Sequence of chain 1.B:
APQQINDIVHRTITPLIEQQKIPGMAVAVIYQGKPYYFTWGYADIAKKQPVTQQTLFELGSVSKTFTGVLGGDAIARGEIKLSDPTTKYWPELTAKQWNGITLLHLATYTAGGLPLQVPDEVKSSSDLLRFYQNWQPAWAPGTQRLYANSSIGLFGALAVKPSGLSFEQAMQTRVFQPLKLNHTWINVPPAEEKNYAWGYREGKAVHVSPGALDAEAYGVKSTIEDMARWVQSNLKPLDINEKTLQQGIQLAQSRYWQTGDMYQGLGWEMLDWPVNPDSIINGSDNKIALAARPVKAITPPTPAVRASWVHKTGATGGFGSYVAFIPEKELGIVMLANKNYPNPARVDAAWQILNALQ

Binding-site contacts:
Ligand atom OAF contacts residue VAL208 of chain 1.B at 3.6 Å.
Ligand atom N1 contacts residue ALA315 of chain 1.B at 3.8 Å.
Ligand atom CAT contacts residue VAL208 of chain 1.B at 3.8 Å (hydrophobic).
Ligand atom CBB contacts residue ALA315 of chain 1.B at 3.7 Å (hydrophobic).
Ligand atom CAU contacts residue GLY317 of chain 1.B at 4.0 Å.
Ligand atom OAA contacts residue PO41 of chain 1.L at 3.3 Å (h-bond).
Ligand atom CAO contacts residue TYR218 of chain 1.B at 3.6 Å (hydrophobic).
Ligand atom CAX contacts residue ALA315 of chain 1.B at 3.6 Å (hydrophobic).
Ligand atom CAR contacts residue LEU116 of chain 1.B at 4.0 Å (hydrophobic).
Ligand atom OAC contacts residue ASN149 of chain 1.B at 2.8 Å (h-bond).
Ligand atom CAN contacts residue LEU290 of chain 1.B at 3.8 Å (hydrophobic).
Ligand atom OAD contacts residue ALA315 of chain 1.B at 4.0 Å.
Ligand atom OAA contacts residue GLY314 of chain 1.B at 4.1 Å.
Ligand atom CAU contacts residue THR316 of chain 1.B at 4.0 Å.
Ligand atom OAA contacts residue ALA315 of chain 1.B at 3.3 Å.
Ligand atom CBA contacts residue ALA315 of chain 1.B at 3.9 Å (hydrophobic).
Ligand atom CAP contacts residue THR316 of chain 1.B at 3.5 Å.
Ligand atom CAS contacts residue ALA315 of chain 1.B at 3.3 Å (hydrophobic).
Ligand atom OAE contacts residue GLY314 of chain 1.B at 3.4 Å.
Ligand atom CBB contacts residue THR316 of chain 1.B at 3.9 Å.
Ligand atom OAE contacts residue SER61 of chain 1.B at 2.4 Å (h-bond).
Ligand atom CAQ contacts residue SER61 of chain 1.B at 3.3 Å.
Ligand atom OAB contacts residue GLY317 of chain 1.B at 2.7 Å (h-bond).
Ligand atom OAF contacts residue SER209 of chain 1.B at 3.8 Å.
Ligand atom CAJ contacts residue GLN117 of chain 1.B at 3.8 Å.
Ligand atom CAS contacts residue SER61 of chain 1.B at 3.3 Å.
Ligand atom CAH contacts residue ASN286 of chain 1.B at 3.9 Å.
Ligand atom OAC contacts residue SER61 of chain 1.B at 3.8 Å.
Ligand atom CAI contacts residue GLN117 of chain 1.B at 3.6 Å.
Ligand atom CAQ contacts residue PO41 of chain 1.L at 3.4 Å.
Ligand atom CAS contacts residue PO41 of chain 1.L at 3.4 Å.
Ligand atom CAV contacts residue LEU116 of chain 1.B at 3.8 Å (hydrophobic).
Ligand atom OAE contacts residue PO41 of chain 1.L at 3.6 Å.
Ligand atom CAP contacts residue GLY317 of chain 1.B at 3.5 Å.
Ligand atom OAB contacts residue THR316 of chain 1.B at 3.7 Å.
Ligand atom CAW contacts residue ALA315 of chain 1.B at 3.9 Å (hydrophobic).
Ligand atom CAK contacts residue TYR218 of chain 1.B at 3.6 Å (hydrophobic).
Ligand atom CAT contacts residue GLY317 of chain 1.B at 3.7 Å.
Ligand atom CAW contacts residue ASN149 of chain 1.B at 3.9 Å.
Ligand atom OAE contacts residue ALA315 of chain 1.B at 2.7 Å (h-bond).

This small molecule binds to this protein.
Small molecule (SMILES): O=C(O)C[C@@H](Cc1cccc2ccccc12)N1C(=O)c2ccc(C(=O)O)cc2C1=O